The protein below binds the small molecule below.
Small molecule (SMILES): O=C(N[C@@H](C(=O)NO)c1ccc(-c2cc(F)c(F)c(F)c2)cc1)C1CCCCC1

Sequence of chain 1.C:
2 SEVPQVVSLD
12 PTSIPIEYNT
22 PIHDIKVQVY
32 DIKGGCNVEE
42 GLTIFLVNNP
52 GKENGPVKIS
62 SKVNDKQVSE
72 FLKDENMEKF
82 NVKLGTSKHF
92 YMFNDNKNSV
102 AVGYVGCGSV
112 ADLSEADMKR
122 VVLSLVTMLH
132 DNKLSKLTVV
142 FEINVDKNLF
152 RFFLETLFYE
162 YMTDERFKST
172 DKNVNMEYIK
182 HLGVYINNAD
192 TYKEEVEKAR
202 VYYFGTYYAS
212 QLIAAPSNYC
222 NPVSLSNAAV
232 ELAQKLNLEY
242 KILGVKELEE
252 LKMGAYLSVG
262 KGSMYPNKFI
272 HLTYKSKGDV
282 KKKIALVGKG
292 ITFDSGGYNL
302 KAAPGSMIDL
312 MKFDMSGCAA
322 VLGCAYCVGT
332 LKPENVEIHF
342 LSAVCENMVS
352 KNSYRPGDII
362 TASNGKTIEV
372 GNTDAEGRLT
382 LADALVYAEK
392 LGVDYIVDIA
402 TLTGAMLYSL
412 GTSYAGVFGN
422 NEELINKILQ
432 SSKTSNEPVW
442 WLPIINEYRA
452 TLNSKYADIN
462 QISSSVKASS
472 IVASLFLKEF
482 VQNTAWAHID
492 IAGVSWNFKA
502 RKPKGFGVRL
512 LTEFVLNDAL

Binding-site contacts:
Ligand atom FAD contacts residue ALA493 of chain 1.C at 3.1 Å.
Ligand atom O contacts residue ASP295 of chain 1.C at 3.2 Å (salt-bridge).
Ligand atom CAZ contacts residue GLY405 of chain 1.C at 3.4 Å.
Ligand atom NAR contacts residue ZN1 of chain 1.GA at 3.1 Å.
Ligand atom OAC contacts residue LYS290 of chain 1.C at 2.6 Å (salt-bridge).
Ligand atom O contacts residue LYS302 of chain 1.C at 2.8 Å (salt-bridge).
Ligand atom C contacts residue ASP375 of chain 1.C at 3.5 Å.
Ligand atom CAN contacts residue ASN373 of chain 1.C at 3.6 Å.
Ligand atom O contacts residue ZN1 of chain 1.GA at 2.2 Å.
Ligand atom NAR contacts residue CO31 of chain 1.FA at 2.9 Å (h-bond).
Ligand atom OAB contacts residue GLY405 of chain 1.C at 3.2 Å (h-bond).
Ligand atom OAB contacts residue LEU403 of chain 1.C at 3.8 Å.
Ligand atom OAC contacts residue GLU377 of chain 1.C at 2.8 Å (salt-bridge).
Ligand atom C contacts residue ZN1 of chain 1.GA at 3.0 Å.
Ligand atom OAC contacts residue ASP315 of chain 1.C at 3.3 Å (salt-bridge).
Ligand atom O contacts residue ASP375 of chain 1.C at 3.1 Å (salt-bridge).
Ligand atom FAD contacts residue PHE499 of chain 1.C at 3.6 Å.
Ligand atom CBA contacts residue LEU408 of chain 1.C at 3.6 Å (hydrophobic).
Ligand atom OAB contacts residue THR404 of chain 1.C at 3.2 Å.
Ligand atom NAR contacts residue LEU403 of chain 1.C at 3.1 Å (h-bond).
Ligand atom OAC contacts residue ZN1 of chain 1.GA at 2.5 Å.
Ligand atom FAF contacts residue MET308 of chain 1.C at 3.5 Å.
Ligand atom CAI contacts residue GLY405 of chain 1.C at 3.7 Å.
Ligand atom C contacts residue LEU403 of chain 1.C at 3.7 Å (hydrophobic).
Ligand atom NAR contacts residue LYS290 of chain 1.C at 3.3 Å (salt-bridge).
Ligand atom CAH contacts residue GLY405 of chain 1.C at 3.7 Å.
Ligand atom FAF contacts residue PHE499 of chain 1.C at 3.0 Å.
Ligand atom CA contacts residue LEU403 of chain 1.C at 3.2 Å (hydrophobic).
Ligand atom CAG contacts residue GLY405 of chain 1.C at 3.7 Å.
Ligand atom CAP contacts residue ASP375 of chain 1.C at 3.8 Å.
Ligand atom NAR contacts residue ASP375 of chain 1.C at 3.7 Å.
Ligand atom FAF contacts residue LEU311 of chain 1.C at 3.7 Å.
Ligand atom OAC contacts residue ASP375 of chain 1.C at 3.6 Å.
Ligand atom OAC contacts residue CO31 of chain 1.FA at 2.9 Å (h-bond).
Ligand atom FAE contacts residue GLY306 of chain 1.C at 3.4 Å.
Ligand atom CAJ contacts residue GLY405 of chain 1.C at 3.4 Å.
Ligand atom FAE contacts residue MET308 of chain 1.C at 3.1 Å.
Ligand atom OAC contacts residue ASP295 of chain 1.C at 3.0 Å (salt-bridge).
Ligand atom CAX contacts residue GLY405 of chain 1.C at 3.6 Å.
Ligand atom CAV contacts residue LEU408 of chain 1.C at 3.7 Å (hydrophobic).